Binding-site contacts:
Ligand atom C6 contacts residue PHE160 of chain 3.A at 3.4 Å (hydrophobic).
Ligand atom O24 contacts residue ASP59 of chain 1.A at 2.9 Å (salt-bridge).
Ligand atom C5 contacts residue IUP1 of chain 3.B at 0.6 Å.
Ligand atom N3 contacts residue ARG177 of chain 3.A at 3.0 Å (salt-bridge).
Ligand atom O24 contacts residue IUP1 of chain 3.B at 0.1 Å (h-bond).
Ligand atom N1 contacts residue IUP1 of chain 3.B at 0.1 Å (h-bond).
Ligand atom O24 contacts residue THR58 of chain 1.A at 3.2 Å (h-bond).
Ligand atom C4 contacts residue OXY1 of chain 3.D at 3.3 Å.
Ligand atom N3 contacts residue IUP1 of chain 3.B at 0.1 Å (h-bond).
Ligand atom O13 contacts residue ILE55 of chain 1.A at 3.5 Å.
Ligand atom N9 contacts residue IUP1 of chain 3.B at 0.1 Å (h-bond).
Ligand atom N9 contacts residue PHE160 of chain 3.A at 3.5 Å.
Ligand atom O24 contacts residue ALA57 of chain 1.A at 3.6 Å.
Ligand atom C4 contacts residue PHE160 of chain 3.A at 3.3 Å (hydrophobic).
Ligand atom N3 contacts residue OXY1 of chain 3.D at 3.6 Å.
Ligand atom O11 contacts residue IUP1 of chain 3.B at 0.1 Å (h-bond).
Ligand atom C5 contacts residue PHE160 of chain 3.A at 3.3 Å (hydrophobic).
Ligand atom O11 contacts residue ARG177 of chain 3.A at 2.9 Å (salt-bridge).
Ligand atom N3 contacts residue ASN255 of chain 3.A at 3.3 Å (h-bond).
Ligand atom O13 contacts residue IUP1 of chain 3.B at 0.1 Å (h-bond).
Ligand atom C8 contacts residue THR58 of chain 1.A at 3.2 Å.
Ligand atom N7 contacts residue ALA57 of chain 1.A at 3.5 Å.
Ligand atom C8 contacts residue OXY1 of chain 3.D at 3.5 Å.
Ligand atom N7 contacts residue IUP1 of chain 3.B at 0.4 Å (h-bond).
Ligand atom N9 contacts residue OXY1 of chain 3.D at 3.4 Å (h-bond).
Ligand atom O11 contacts residue SER227 of chain 3.A at 3.4 Å.
Ligand atom N1 contacts residue GLN229 of chain 3.A at 3.0 Å (h-bond).
Ligand atom N7 contacts residue PHE160 of chain 3.A at 3.6 Å.
Ligand atom C2 contacts residue ARG177 of chain 3.A at 3.5 Å.
Ligand atom O11 contacts residue VAL228 of chain 3.A at 2.9 Å (h-bond).
Ligand atom O13 contacts residue GLN229 of chain 3.A at 2.9 Å (h-bond).
Ligand atom C2 contacts residue IUP1 of chain 3.B at 0.1 Å.
Ligand atom C5 contacts residue OXY1 of chain 3.D at 3.3 Å.
Ligand atom C4 contacts residue IUP1 of chain 3.B at 0.3 Å.
Ligand atom N7 contacts residue THR58 of chain 1.A at 2.8 Å (h-bond).
Ligand atom C6 contacts residue IUP1 of chain 3.B at 0.1 Å.
Ligand atom C8 contacts residue IUP1 of chain 3.B at 0.1 Å.
Ligand atom O24 contacts residue LEU171 of chain 3.A at 3.4 Å.
Ligand atom N1 contacts residue PHE160 of chain 3.A at 3.6 Å.
Ligand atom C6 contacts residue OXY1 of chain 3.D at 3.5 Å.

This protein binds this small molecule.
Small molecule (SMILES): O=c1[nH]c(=O)c2[nH]c(=O)[nH]c2[nH]1

Sequence of chain 1.A:
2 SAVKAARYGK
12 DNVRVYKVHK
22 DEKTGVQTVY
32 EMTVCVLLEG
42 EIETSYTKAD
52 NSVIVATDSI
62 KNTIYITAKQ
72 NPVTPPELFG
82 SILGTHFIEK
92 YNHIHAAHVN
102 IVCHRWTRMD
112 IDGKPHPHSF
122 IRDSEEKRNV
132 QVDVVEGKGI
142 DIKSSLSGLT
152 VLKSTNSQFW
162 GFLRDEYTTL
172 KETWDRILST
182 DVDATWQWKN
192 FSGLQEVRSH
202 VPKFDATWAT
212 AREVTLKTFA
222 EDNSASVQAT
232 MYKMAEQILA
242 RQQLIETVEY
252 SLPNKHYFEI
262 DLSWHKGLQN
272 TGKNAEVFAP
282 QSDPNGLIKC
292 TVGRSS

Sequence of chain 3.A:
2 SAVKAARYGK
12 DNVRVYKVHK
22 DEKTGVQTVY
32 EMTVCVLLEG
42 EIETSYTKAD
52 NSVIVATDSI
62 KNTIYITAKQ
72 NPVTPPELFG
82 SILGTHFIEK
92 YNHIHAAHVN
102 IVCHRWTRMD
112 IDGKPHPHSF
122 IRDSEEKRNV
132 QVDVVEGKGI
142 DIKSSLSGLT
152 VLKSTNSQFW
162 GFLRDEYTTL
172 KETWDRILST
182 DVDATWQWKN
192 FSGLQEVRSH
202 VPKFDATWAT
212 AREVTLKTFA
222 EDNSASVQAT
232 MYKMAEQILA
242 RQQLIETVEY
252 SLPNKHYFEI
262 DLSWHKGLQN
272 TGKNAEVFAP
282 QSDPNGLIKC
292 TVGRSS